Sequence of chain 1.A:
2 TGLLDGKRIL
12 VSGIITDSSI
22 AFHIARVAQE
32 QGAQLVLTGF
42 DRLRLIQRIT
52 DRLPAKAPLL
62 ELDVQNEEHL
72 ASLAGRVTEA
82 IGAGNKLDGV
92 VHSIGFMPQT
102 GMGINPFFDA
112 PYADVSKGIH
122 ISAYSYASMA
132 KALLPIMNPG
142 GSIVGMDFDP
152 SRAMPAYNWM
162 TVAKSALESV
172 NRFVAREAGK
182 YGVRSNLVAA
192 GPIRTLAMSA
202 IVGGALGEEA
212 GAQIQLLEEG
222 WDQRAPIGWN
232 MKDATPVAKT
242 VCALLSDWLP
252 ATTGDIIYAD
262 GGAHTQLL

The protein below binds the small molecule below.
Small molecule (SMILES): CCCCCCc1ccc(Oc2ccccc2C)c(O)c1

Binding-site contacts:
Ligand atom C12 contacts residue GLY96 of chain 1.A at 3.6 Å.
Ligand atom C3 contacts residue NAD1 of chain 1.C at 3.2 Å.
Ligand atom C21 contacts residue VAL203 of chain 1.A at 3.6 Å (hydrophobic).
Ligand atom C5 contacts residue NAD1 of chain 1.C at 3.5 Å.
Ligand atom C12 contacts residue PHE97 of chain 1.A at 3.6 Å (hydrophobic).
Ligand atom O7 contacts residue NAD1 of chain 1.C at 3.3 Å (h-bond).
Ligand atom C3 contacts residue MET199 of chain 1.A at 3.6 Å (hydrophobic).
Ligand atom C1 contacts residue NAD1 of chain 1.C at 3.5 Å.
Ligand atom C19 contacts residue PHE149 of chain 1.A at 4.0 Å (hydrophobic).
Ligand atom O17 contacts residue NAD1 of chain 1.C at 2.5 Å (h-bond).
Ligand atom C11 contacts residue MET98 of chain 1.A at 3.8 Å (hydrophobic).
Ligand atom C20 contacts residue VAL203 of chain 1.A at 3.6 Å (hydrophobic).
Ligand atom C11 contacts residue ILE202 of chain 1.A at 3.8 Å (hydrophobic).
Ligand atom C12 contacts residue MET161 of chain 1.A at 3.8 Å (hydrophobic).
Ligand atom C14 contacts residue ALA198 of chain 1.A at 3.4 Å (hydrophobic).
Ligand atom O17 contacts residue TYR158 of chain 1.A at 2.6 Å (h-bond).
Ligand atom C16 contacts residue PHE149 of chain 1.A at 3.9 Å (hydrophobic).
Ligand atom C1 contacts residue PHE149 of chain 1.A at 4.0 Å (hydrophobic).
Ligand atom C16 contacts residue NAD1 of chain 1.C at 3.4 Å.
Ligand atom C6 contacts residue TYR158 of chain 1.A at 3.4 Å (hydrophobic).
Ligand atom O17 contacts residue LYS165 of chain 1.A at 3.8 Å.
Ligand atom C18 contacts residue PHE149 of chain 1.A at 3.7 Å (hydrophobic).
Ligand atom C9 contacts residue VAL203 of chain 1.A at 3.9 Å (hydrophobic).
Ligand atom C10 contacts residue MET103 of chain 1.A at 3.9 Å (hydrophobic).
Ligand atom C12 contacts residue ILE202 of chain 1.A at 3.8 Å (hydrophobic).
Ligand atom C4 contacts residue NAD1 of chain 1.C at 3.5 Å.
Ligand atom C2 contacts residue NAD1 of chain 1.C at 3.2 Å.
Ligand atom C13 contacts residue ALA198 of chain 1.A at 3.6 Å (hydrophobic).
Ligand atom C11 contacts residue MET161 of chain 1.A at 3.7 Å (hydrophobic).
Ligand atom C8 contacts residue ALA198 of chain 1.A at 3.7 Å (hydrophobic).
Ligand atom C18 contacts residue LEU218 of chain 1.A at 3.7 Å (hydrophobic).
Ligand atom C1 contacts residue TYR158 of chain 1.A at 3.4 Å (hydrophobic).
Ligand atom C10 contacts residue MET161 of chain 1.A at 3.6 Å (hydrophobic).
Ligand atom C4 contacts residue MET199 of chain 1.A at 3.8 Å (hydrophobic).
Ligand atom C8 contacts residue NAD1 of chain 1.C at 3.8 Å.
Ligand atom C21 contacts residue ALA157 of chain 1.A at 3.6 Å (hydrophobic).
Ligand atom C6 contacts residue NAD1 of chain 1.C at 3.4 Å.
Ligand atom C14 contacts residue NAD1 of chain 1.C at 3.7 Å.
Ligand atom C14 contacts residue GLY96 of chain 1.A at 3.5 Å.
Ligand atom O7 contacts residue ALA198 of chain 1.A at 3.7 Å.